Sequence of chain 1.C:
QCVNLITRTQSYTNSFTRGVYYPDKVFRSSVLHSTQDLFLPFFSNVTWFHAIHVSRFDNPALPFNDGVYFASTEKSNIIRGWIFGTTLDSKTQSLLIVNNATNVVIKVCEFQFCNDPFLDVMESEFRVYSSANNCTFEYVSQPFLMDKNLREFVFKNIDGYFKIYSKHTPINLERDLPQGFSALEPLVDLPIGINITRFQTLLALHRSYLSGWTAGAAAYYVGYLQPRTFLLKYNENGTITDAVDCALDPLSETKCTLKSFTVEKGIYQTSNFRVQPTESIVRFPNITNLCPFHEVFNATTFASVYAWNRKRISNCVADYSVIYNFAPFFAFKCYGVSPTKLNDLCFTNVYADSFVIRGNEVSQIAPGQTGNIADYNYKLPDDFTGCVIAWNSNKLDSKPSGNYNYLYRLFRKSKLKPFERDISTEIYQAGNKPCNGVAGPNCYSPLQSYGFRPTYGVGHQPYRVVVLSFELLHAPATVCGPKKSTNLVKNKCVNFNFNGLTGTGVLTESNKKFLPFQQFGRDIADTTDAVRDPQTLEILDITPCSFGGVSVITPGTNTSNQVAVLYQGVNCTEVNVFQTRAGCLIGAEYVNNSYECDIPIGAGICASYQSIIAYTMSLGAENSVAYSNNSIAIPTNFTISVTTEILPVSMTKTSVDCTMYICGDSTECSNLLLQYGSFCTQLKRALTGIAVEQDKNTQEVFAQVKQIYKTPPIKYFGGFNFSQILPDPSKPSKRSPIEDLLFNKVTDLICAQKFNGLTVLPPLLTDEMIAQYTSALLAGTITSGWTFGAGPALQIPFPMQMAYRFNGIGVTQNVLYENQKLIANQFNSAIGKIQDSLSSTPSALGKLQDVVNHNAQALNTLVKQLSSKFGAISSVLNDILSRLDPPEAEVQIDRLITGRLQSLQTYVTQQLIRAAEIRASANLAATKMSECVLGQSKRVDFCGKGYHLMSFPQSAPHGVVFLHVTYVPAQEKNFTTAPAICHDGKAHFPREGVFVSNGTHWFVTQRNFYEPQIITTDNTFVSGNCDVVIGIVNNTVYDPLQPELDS

Binding-site contacts:
Ligand atom C8 contacts residue ASN1070 of chain 1.C at 3.9 Å.
Ligand atom C5 contacts residue ASN1070 of chain 1.C at 3.6 Å.
Ligand atom C4 contacts residue ALA702 of chain 1.C at 4.2 Å (hydrophobic).
Ligand atom C4 contacts residue ASN1070 of chain 1.C at 4.2 Å.
Ligand atom C6 contacts residue ALA702 of chain 1.C at 4.4 Å (hydrophobic).
Ligand atom C1 contacts residue GLN891 of chain 1.A at 4.1 Å.
Ligand atom O7 contacts residue ASN1070 of chain 1.C at 3.9 Å.
Ligand atom C7 contacts residue ALA702 of chain 1.C at 4.2 Å (hydrophobic).
Ligand atom O4 contacts residue ALA702 of chain 1.C at 3.7 Å.
Ligand atom C3 contacts residue ALA702 of chain 1.C at 4.4 Å (hydrophobic).
Ligand atom O5 contacts residue ASN1070 of chain 1.C at 2.3 Å (h-bond).
Ligand atom C8 contacts residue GLU1068 of chain 1.C at 3.4 Å.
Ligand atom C1 contacts residue ASN1070 of chain 1.C at 1.4 Å.
Ligand atom C2 contacts residue ASN1070 of chain 1.C at 2.5 Å.
Ligand atom N2 contacts residue ASN1070 of chain 1.C at 3.0 Å (h-bond).
Ligand atom O7 contacts residue ALA702 of chain 1.C at 3.8 Å.
Ligand atom C8 contacts residue LYS1069 of chain 1.C at 4.3 Å.
Ligand atom C7 contacts residue ASN1070 of chain 1.C at 3.5 Å.
Ligand atom C3 contacts residue ASN1070 of chain 1.C at 3.8 Å.
Ligand atom O6 contacts residue ASN1070 of chain 1.C at 4.4 Å.
Ligand atom C5 contacts residue ALA702 of chain 1.C at 3.7 Å (hydrophobic).

A protein and the small-molecule ligand that binds it are described below.
Small molecule (SMILES): CC(=O)N[C@H]1[C@H](O[C@H]2[C@H](O)[C@@H](NC(C)=O)CO[C@@H]2CO)O[C@H](CO)[C@@H](O)[C@@H]1O

Sequence of chain 1.A:
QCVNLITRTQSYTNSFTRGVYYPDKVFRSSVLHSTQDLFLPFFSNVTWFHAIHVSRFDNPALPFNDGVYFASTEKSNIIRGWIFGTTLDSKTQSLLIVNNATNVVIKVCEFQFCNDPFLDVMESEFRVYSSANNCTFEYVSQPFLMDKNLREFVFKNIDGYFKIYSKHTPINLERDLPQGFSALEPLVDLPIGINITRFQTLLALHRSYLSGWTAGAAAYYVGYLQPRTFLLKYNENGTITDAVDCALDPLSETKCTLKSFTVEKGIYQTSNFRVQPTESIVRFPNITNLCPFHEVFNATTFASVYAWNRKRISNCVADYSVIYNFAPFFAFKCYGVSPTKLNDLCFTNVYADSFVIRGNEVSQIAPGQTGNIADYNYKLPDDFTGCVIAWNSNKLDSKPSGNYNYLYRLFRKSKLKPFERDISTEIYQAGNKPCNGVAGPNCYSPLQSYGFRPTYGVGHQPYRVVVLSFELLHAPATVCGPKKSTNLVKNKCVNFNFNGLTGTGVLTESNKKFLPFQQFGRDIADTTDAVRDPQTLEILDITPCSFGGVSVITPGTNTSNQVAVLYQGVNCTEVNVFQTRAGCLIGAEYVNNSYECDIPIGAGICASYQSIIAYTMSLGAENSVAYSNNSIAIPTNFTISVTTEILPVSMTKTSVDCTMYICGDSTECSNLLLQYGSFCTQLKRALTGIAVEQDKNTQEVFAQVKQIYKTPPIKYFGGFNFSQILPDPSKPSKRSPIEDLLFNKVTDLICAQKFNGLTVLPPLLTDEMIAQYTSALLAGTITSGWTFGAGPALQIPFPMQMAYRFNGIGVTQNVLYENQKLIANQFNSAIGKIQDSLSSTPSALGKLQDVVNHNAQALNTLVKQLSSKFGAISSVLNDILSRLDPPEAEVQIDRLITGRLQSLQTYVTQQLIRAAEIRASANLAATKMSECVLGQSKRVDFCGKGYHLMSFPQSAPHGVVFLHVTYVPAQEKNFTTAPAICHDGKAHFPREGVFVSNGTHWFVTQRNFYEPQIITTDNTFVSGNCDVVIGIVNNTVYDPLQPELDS